Sequence of chain 1.J:
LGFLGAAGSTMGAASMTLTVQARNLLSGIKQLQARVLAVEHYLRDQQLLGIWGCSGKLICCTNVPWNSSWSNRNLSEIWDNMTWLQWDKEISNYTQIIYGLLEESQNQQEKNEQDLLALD

The protein below binds the small molecule below.
Small molecule (SMILES): CC(=O)N[C@@H]1[C@@H](O)[C@H](O)[C@@H](CO)O[C@H]1O

Sequence of chain 1.I:
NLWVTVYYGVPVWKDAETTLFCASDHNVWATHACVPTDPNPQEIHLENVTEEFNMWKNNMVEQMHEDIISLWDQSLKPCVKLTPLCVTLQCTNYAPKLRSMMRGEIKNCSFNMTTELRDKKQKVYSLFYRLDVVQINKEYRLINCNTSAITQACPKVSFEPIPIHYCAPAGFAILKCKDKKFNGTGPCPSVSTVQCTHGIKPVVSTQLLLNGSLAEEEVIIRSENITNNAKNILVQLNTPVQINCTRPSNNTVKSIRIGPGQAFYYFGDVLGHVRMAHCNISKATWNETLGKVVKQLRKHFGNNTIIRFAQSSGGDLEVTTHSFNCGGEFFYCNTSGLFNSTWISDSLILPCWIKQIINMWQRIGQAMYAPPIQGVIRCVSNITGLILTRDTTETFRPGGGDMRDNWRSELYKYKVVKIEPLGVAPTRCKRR

Binding-site contacts:
Ligand atom O7 contacts residue ASN58 of chain 1.I at 4.2 Å.
Ligand atom C7 contacts residue GLU57 of chain 1.I at 4.4 Å.
Ligand atom O5 contacts residue ASN58 of chain 1.I at 2.4 Å (h-bond).
Ligand atom C7 contacts residue ASN58 of chain 1.I at 3.7 Å.
Ligand atom C3 contacts residue ASN58 of chain 1.I at 3.6 Å.
Ligand atom C1 contacts residue ASN58 of chain 1.I at 1.4 Å.
Ligand atom C8 contacts residue GLU57 of chain 1.I at 3.8 Å.
Ligand atom C2 contacts residue ASN58 of chain 1.I at 2.3 Å.
Ligand atom N2 contacts residue GLU57 of chain 1.I at 4.0 Å.
Ligand atom O7 contacts residue SER17 of chain 1.J at 3.6 Å.
Ligand atom C8 contacts residue SER17 of chain 1.J at 4.3 Å.
Ligand atom C4 contacts residue ASN58 of chain 1.I at 4.1 Å.
Ligand atom N2 contacts residue ASN58 of chain 1.I at 2.7 Å (h-bond).
Ligand atom C7 contacts residue SER17 of chain 1.J at 4.3 Å.
Ligand atom C5 contacts residue ASN58 of chain 1.I at 3.6 Å.